Sequence of chain 1.A:
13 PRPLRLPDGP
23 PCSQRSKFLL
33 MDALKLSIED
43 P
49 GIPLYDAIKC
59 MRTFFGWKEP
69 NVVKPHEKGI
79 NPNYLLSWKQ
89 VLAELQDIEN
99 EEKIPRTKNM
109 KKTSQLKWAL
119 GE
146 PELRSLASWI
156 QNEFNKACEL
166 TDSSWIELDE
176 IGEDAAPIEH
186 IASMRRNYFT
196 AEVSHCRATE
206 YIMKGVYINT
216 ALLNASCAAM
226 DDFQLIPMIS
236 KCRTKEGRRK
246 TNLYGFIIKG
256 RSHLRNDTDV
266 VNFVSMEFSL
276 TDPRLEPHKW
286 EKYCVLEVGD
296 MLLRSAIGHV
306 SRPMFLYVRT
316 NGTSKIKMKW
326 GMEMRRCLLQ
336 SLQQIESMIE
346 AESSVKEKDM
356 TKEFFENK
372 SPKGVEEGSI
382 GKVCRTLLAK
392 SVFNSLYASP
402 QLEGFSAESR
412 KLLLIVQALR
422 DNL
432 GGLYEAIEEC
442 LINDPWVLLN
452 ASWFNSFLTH

Binding-site contacts:
Ligand atom C3 contacts residue TRP65 of chain 1.A at 4.2 Å (hydrophobic).
Ligand atom C1 contacts residue GLU97 of chain 1.A at 4.2 Å.
Ligand atom C1 contacts residue ARG60 of chain 1.A at 4.0 Å.
Ligand atom N contacts residue LEU90 of chain 1.A at 3.0 Å (h-bond).
Ligand atom C contacts residue ARG60 of chain 1.A at 4.2 Å.
Ligand atom C8 contacts residue LEU90 of chain 1.A at 3.6 Å (hydrophobic).
Ligand atom N1 contacts residue TRP65 of chain 1.A at 4.1 Å.
Ligand atom N2 contacts residue LEU90 of chain 1.A at 4.2 Å.
Ligand atom C2 contacts residue MET59 of chain 1.A at 4.1 Å (hydrophobic).
Ligand atom C4 contacts residue ARG60 of chain 1.A at 3.5 Å.
Ligand atom C6 contacts residue TRP65 of chain 1.A at 4.4 Å (hydrophobic).
Ligand atom N2 contacts residue TRP65 of chain 1.A at 3.5 Å.
Ligand atom C6 contacts residue ARG60 of chain 1.A at 4.4 Å.
Ligand atom C5 contacts residue TRP65 of chain 1.A at 4.4 Å (hydrophobic).
Ligand atom CL contacts residue ARG60 of chain 1.A at 4.1 Å.
Ligand atom C8 contacts residue TRP65 of chain 1.A at 3.8 Å (hydrophobic).
Ligand atom CL contacts residue GLU97 of chain 1.A at 3.7 Å.
Ligand atom C3 contacts residue ARG60 of chain 1.A at 3.5 Å.
Ligand atom C5 contacts residue LEU90 of chain 1.A at 4.0 Å (hydrophobic).
Ligand atom CL contacts residue MET59 of chain 1.A at 3.6 Å.
Ligand atom CL contacts residue LEU93 of chain 1.A at 4.1 Å.
Ligand atom N1 contacts residue LEU90 of chain 1.A at 4.3 Å.
Ligand atom C2 contacts residue GLU97 of chain 1.A at 4.1 Å.
Ligand atom C4 contacts residue TRP65 of chain 1.A at 3.6 Å (hydrophobic).
Ligand atom C2 contacts residue ARG60 of chain 1.A at 3.8 Å.
Ligand atom C1 contacts residue LEU90 of chain 1.A at 3.8 Å (hydrophobic).
Ligand atom C contacts residue LEU90 of chain 1.A at 3.8 Å (hydrophobic).
Ligand atom C5 contacts residue ARG60 of chain 1.A at 4.2 Å.
Ligand atom C3 contacts residue MET59 of chain 1.A at 3.9 Å (hydrophobic).
Ligand atom C7 contacts residue TRP65 of chain 1.A at 3.9 Å (hydrophobic).
Ligand atom C contacts residue GLN94 of chain 1.A at 3.8 Å.
Ligand atom C1 contacts residue LEU93 of chain 1.A at 4.2 Å (hydrophobic).
Ligand atom CL contacts residue ILE56 of chain 1.A at 4.2 Å.
Ligand atom C1 contacts residue GLN94 of chain 1.A at 4.3 Å.
Ligand atom N contacts residue GLN94 of chain 1.A at 3.3 Å (h-bond).

A protein and the small-molecule ligand that binds it are described below.
Small molecule (SMILES): Nc1cc(Cl)ccc1-n1ccnc1